This small molecule binds to this protein.
Small molecule (SMILES): CC[C@H](N)C(=O)N[C@@H](CO)C(=O)N[C@@H](CC(C)C)C(=O)N[C@@H](CC1=c2ccccc2=NC1)C(=O)N[C@@H](CC(N)=O)C(=O)NCC(=O)N1CCC[C@H]1C(=O)N[C@@H](CC1=NC=NC1)C(=O)N[C@@H](CC(C)C)C(=O)O

Sequence of chain 1.A:
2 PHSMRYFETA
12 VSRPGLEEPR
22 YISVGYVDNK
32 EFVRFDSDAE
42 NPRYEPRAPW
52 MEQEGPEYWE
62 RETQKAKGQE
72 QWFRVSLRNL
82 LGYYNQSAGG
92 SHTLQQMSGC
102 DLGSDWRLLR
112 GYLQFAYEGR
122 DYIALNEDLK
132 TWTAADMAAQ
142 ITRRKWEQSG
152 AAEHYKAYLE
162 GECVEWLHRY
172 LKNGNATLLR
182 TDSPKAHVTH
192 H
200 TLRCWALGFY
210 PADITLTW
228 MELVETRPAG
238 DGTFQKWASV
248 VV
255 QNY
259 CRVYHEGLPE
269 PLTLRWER

Binding-site contacts:
Ligand atom O contacts residue HIS155 of chain 1.A at 2.7 Å (h-bond).
Ligand atom CB contacts residue TRP167 of chain 1.A at 3.4 Å (hydrophobic).
Ligand atom N contacts residue TYR156 of chain 1.A at 2.9 Å (h-bond).
Ligand atom N contacts residue SER77 of chain 1.A at 3.3 Å (h-bond).
Ligand atom OXT contacts residue TYR84 of chain 1.A at 2.8 Å (h-bond).
Ligand atom CH2 contacts residue GLN65 of chain 1.A at 3.4 Å.
Ligand atom CZ3 contacts residue GLY69 of chain 1.A at 3.5 Å.
Ligand atom N contacts residue LYS66 of chain 1.A at 3.4 Å (salt-bridge).
Ligand atom O contacts residue LYS66 of chain 1.A at 2.6 Å (salt-bridge).
Ligand atom N contacts residue GLN70 of chain 1.A at 2.9 Å (h-bond).
Ligand atom O contacts residue ASN80 of chain 1.A at 2.9 Å (h-bond).
Ligand atom CB contacts residue TRP73 of chain 1.A at 3.3 Å (hydrophobic).
Ligand atom O contacts residue LYS146 of chain 1.A at 3.1 Å.
Ligand atom OG contacts residue GLU63 of chain 1.A at 2.8 Å (salt-bridge).
Ligand atom O contacts residue TRP147 of chain 1.A at 2.8 Å (h-bond).
Ligand atom CA contacts residue TYR156 of chain 1.A at 3.3 Å (hydrophobic).
Ligand atom OD1 contacts residue GLN97 of chain 1.A at 2.9 Å (h-bond).
Ligand atom O contacts residue TYR159 of chain 1.A at 2.5 Å (h-bond).
Ligand atom CG contacts residue LYS66 of chain 1.A at 3.0 Å.
Ligand atom C contacts residue LYS146 of chain 1.A at 3.4 Å.
Ligand atom OD1 contacts residue GLN70 of chain 1.A at 3.3 Å (h-bond).
Ligand atom ND1 contacts residue VAL76 of chain 1.A at 3.5 Å.
Ligand atom ND1 contacts residue SO41 of chain 1.T at 2.5 Å (h-bond).
Ligand atom C contacts residue TYR84 of chain 1.A at 3.2 Å (hydrophobic).
Ligand atom NE1 contacts residue LYS66 of chain 1.A at 3.4 Å.
Ligand atom N contacts residue TYR7 of chain 1.A at 3.0 Å (h-bond).
Ligand atom OXT contacts residue THR143 of chain 1.A at 2.6 Å (h-bond).
Ligand atom CB contacts residue TYR156 of chain 1.A at 3.3 Å (hydrophobic).
Ligand atom O contacts residue TYR84 of chain 1.A at 3.0 Å (h-bond).
Ligand atom O contacts residue GLN70 of chain 1.A at 3.4 Å.
Ligand atom CD2 contacts residue SER99 of chain 1.A at 3.1 Å.
Ligand atom O contacts residue TRP73 of chain 1.A at 3.1 Å (h-bond).
Ligand atom CG contacts residue SER150 of chain 1.A at 3.5 Å.
Ligand atom O contacts residue TRP73 of chain 1.A at 2.9 Å (h-bond).
Ligand atom CD2 contacts residue TRP73 of chain 1.A at 3.4 Å (hydrophobic).
Ligand atom CE1 contacts residue SO41 of chain 1.T at 3.4 Å.
Ligand atom O contacts residue LYS146 of chain 1.A at 2.7 Å (salt-bridge).
Ligand atom ND2 contacts residue GLN97 of chain 1.A at 2.8 Å (h-bond).
Ligand atom N contacts residue TYR171 of chain 1.A at 2.8 Å (h-bond).
Ligand atom N contacts residue GLU63 of chain 1.A at 3.0 Å (salt-bridge).